The small molecule below binds the protein below.
Small molecule (SMILES): COc1nc2cccnc2n1-c1ccc(Nc2ccc(C)cn2)cc1

Sequence of chain 3.B:
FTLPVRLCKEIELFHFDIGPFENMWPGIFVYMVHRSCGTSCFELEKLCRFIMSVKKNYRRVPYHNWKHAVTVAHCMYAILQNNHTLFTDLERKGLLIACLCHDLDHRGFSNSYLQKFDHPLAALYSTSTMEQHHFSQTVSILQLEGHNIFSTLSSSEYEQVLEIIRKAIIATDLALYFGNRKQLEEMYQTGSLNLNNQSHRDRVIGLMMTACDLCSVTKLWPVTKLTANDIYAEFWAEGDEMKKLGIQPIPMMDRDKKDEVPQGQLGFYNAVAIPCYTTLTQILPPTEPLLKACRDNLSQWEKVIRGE

Binding-site contacts:
Ligand atom N09 contacts residue PHE278 of chain 3.B at 3.9 Å.
Ligand atom N11 contacts residue PHE278 of chain 3.B at 3.8 Å.
Ligand atom C07 contacts residue SER226 of chain 3.B at 3.2 Å.
Ligand atom C24 contacts residue GOL1 of chain 3.OA at 3.6 Å.
Ligand atom O02 contacts residue MET262 of chain 3.B at 3.4 Å.
Ligand atom C18 contacts residue MET262 of chain 3.B at 3.8 Å (hydrophobic).
Ligand atom C21 contacts residue GLU270 of chain 3.B at 3.4 Å.
Ligand atom C13 contacts residue GLN275 of chain 3.B at 3.5 Å.
Ligand atom C25 contacts residue MET262 of chain 3.B at 3.8 Å (hydrophobic).
Ligand atom C08 contacts residue GLN275 of chain 3.B at 3.6 Å.
Ligand atom C24 contacts residue PHE278 of chain 3.B at 3.6 Å (hydrophobic).
Ligand atom C19 contacts residue GLY274 of chain 3.B at 3.8 Å.
Ligand atom C14 contacts residue GLN275 of chain 3.B at 3.8 Å.
Ligand atom C17 contacts residue MET262 of chain 3.B at 3.8 Å (hydrophobic).
Ligand atom N23 contacts residue TYR242 of chain 3.B at 2.8 Å (h-bond).
Ligand atom C14 contacts residue MET262 of chain 3.B at 3.7 Å (hydrophobic).
Ligand atom N16 contacts residue GOL1 of chain 3.OA at 3.2 Å (h-bond).
Ligand atom C18 contacts residue GLY274 of chain 3.B at 3.6 Å.
Ligand atom C18 contacts residue GOL1 of chain 3.OA at 3.3 Å.
Ligand atom C20 contacts residue PRO261 of chain 3.B at 3.8 Å (hydrophobic).
Ligand atom C17 contacts residue GLY274 of chain 3.B at 3.6 Å.
Ligand atom C21 contacts residue PRO261 of chain 3.B at 3.7 Å (hydrophobic).
Ligand atom C22 contacts residue TYR242 of chain 3.B at 3.3 Å (hydrophobic).
Ligand atom C21 contacts residue LYS267 of chain 3.B at 3.6 Å.
Ligand atom N09 contacts residue GLN275 of chain 3.B at 3.2 Å (h-bond).
Ligand atom N16 contacts residue MET262 of chain 3.B at 3.6 Å.
Ligand atom C13 contacts residue PHE245 of chain 3.B at 3.6 Å (hydrophobic).
Ligand atom N04 contacts residue PHE278 of chain 3.B at 3.7 Å.
Ligand atom O02 contacts residue PHE245 of chain 3.B at 3.9 Å.
Ligand atom C15 contacts residue MET262 of chain 3.B at 3.6 Å (hydrophobic).
Ligand atom C05 contacts residue PHE278 of chain 3.B at 3.7 Å (hydrophobic).
Ligand atom C06 contacts residue ILE241 of chain 3.B at 3.8 Å (hydrophobic).
Ligand atom C03 contacts residue PHE278 of chain 3.B at 3.7 Å (hydrophobic).
Ligand atom C10 contacts residue PHE278 of chain 3.B at 3.5 Å (hydrophobic).
Ligand atom O02 contacts residue SO41 of chain 3.LA at 3.7 Å.
Ligand atom C19 contacts residue MET262 of chain 3.B at 3.8 Å (hydrophobic).
Ligand atom C14 contacts residue TYR242 of chain 3.B at 3.2 Å (hydrophobic).
Ligand atom C06 contacts residue SER226 of chain 3.B at 3.9 Å.
Ligand atom N23 contacts residue GLY274 of chain 3.B at 3.8 Å.
Ligand atom C25 contacts residue PHE278 of chain 3.B at 3.3 Å (hydrophobic).